Binding-site contacts:
Ligand atom C3 contacts residue ASN220 of chain 1.A at 3.8 Å.
Ligand atom C6 contacts residue TRP112 of chain 1.A at 4.0 Å (hydrophobic).
Ligand atom O6 contacts residue TYR218 of chain 1.A at 4.2 Å.
Ligand atom C5 contacts residue TRP24 of chain 1.A at 3.8 Å (hydrophobic).
Ligand atom C7 contacts residue GLU34 of chain 1.A at 3.5 Å.
Ligand atom O4 contacts residue GLU34 of chain 1.A at 4.0 Å.
Ligand atom C8 contacts residue TRP112 of chain 1.A at 4.0 Å (hydrophobic).
Ligand atom O5 contacts residue HIS105 of chain 1.A at 3.5 Å.
Ligand atom O4 contacts residue TRP24 of chain 1.A at 4.0 Å.
Ligand atom C5 contacts residue HIS105 of chain 1.A at 4.2 Å.
Ligand atom O6 contacts residue GLU34 of chain 1.A at 3.0 Å (salt-bridge).
Ligand atom N2 contacts residue TYR218 of chain 1.A at 4.1 Å.
Ligand atom O5 contacts residue TYR218 of chain 1.A at 3.5 Å (h-bond).
Ligand atom C2 contacts residue TYR218 of chain 1.A at 3.4 Å (hydrophobic).
Ligand atom O4 contacts residue GLU44 of chain 1.A at 3.6 Å (salt-bridge).
Ligand atom C6 contacts residue GLU34 of chain 1.A at 3.1 Å.
Ligand atom C1 contacts residue GLU34 of chain 1.A at 4.1 Å.
Ligand atom N2 contacts residue GLU34 of chain 1.A at 3.2 Å (salt-bridge).
Ligand atom C2 contacts residue GLU34 of chain 1.A at 4.2 Å.
Ligand atom C2 contacts residue ASN220 of chain 1.A at 2.4 Å.
Ligand atom C4 contacts residue GLU44 of chain 1.A at 3.7 Å.
Ligand atom C6 contacts residue MET23 of chain 1.A at 4.0 Å (hydrophobic).
Ligand atom C4 contacts residue TRP24 of chain 1.A at 4.1 Å (hydrophobic).
Ligand atom O5 contacts residue ASN220 of chain 1.A at 2.4 Å (h-bond).
Ligand atom O7 contacts residue GLU211 of chain 1.A at 2.9 Å (salt-bridge).
Ligand atom C1 contacts residue ASN220 of chain 1.A at 1.4 Å.
Ligand atom O6 contacts residue TRP24 of chain 1.A at 3.1 Å (h-bond).
Ligand atom C1 contacts residue TYR218 of chain 1.A at 3.4 Å (hydrophobic).
Ligand atom C7 contacts residue GLU211 of chain 1.A at 3.9 Å.
Ligand atom C6 contacts residue GLU44 of chain 1.A at 4.1 Å.
Ligand atom C6 contacts residue HIS105 of chain 1.A at 3.4 Å.
Ligand atom N2 contacts residue ASN220 of chain 1.A at 2.9 Å (h-bond).
Ligand atom C5 contacts residue ASN220 of chain 1.A at 3.7 Å.
Ligand atom O7 contacts residue TYR218 of chain 1.A at 3.7 Å.
Ligand atom O6 contacts residue HIS105 of chain 1.A at 3.1 Å (h-bond).
Ligand atom C1 contacts residue TRP24 of chain 1.A at 4.0 Å (hydrophobic).
Ligand atom C8 contacts residue ALA209 of chain 1.A at 4.1 Å (hydrophobic).
Ligand atom C7 contacts residue ASN220 of chain 1.A at 3.6 Å.
Ligand atom C8 contacts residue GLU34 of chain 1.A at 3.2 Å.
Ligand atom O7 contacts residue ASN220 of chain 1.A at 4.0 Å.

This small molecule binds to this protein.
Small molecule (SMILES): CC(=O)N[C@H]1[C@H](O[C@H]2[C@H](O)[C@@H](NC(C)=O)CO[C@@H]2CO)O[C@H](CO)[C@@H](O[C@@H]2O[C@H](CO[C@H]3O[C@H](CO)[C@@H](O)[C@H](O[C@H]4O[C@H](CO)[C@@H](O)[C@H](O)[C@@H]4O)[C@@H]3O)[C@@H](O)[C@H](O[C@H]3O[C@H](CO)[C@@H](O)[C@H](O)[C@@H]3O)[C@@H]2O)[C@@H]1O

Sequence of chain 1.A:
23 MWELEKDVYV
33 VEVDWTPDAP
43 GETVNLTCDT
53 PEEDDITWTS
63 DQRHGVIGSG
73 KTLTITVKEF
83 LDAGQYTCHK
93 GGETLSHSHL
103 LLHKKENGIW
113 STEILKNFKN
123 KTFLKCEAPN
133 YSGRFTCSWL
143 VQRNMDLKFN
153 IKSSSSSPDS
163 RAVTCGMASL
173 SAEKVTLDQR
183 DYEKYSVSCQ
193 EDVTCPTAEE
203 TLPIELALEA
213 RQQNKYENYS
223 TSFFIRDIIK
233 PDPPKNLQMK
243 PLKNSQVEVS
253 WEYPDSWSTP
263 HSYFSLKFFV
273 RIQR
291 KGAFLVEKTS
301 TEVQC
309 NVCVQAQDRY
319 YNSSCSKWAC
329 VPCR